Binding-site contacts:
Ligand atom C1 contacts residue ASN165 of chain 1.A at 1.4 Å.
Ligand atom O7 contacts residue THR167 of chain 1.A at 3.6 Å.
Ligand atom O7 contacts residue ASN165 of chain 1.A at 3.1 Å (h-bond).
Ligand atom C8 contacts residue THR167 of chain 1.A at 4.4 Å.
Ligand atom C8 contacts residue ASN165 of chain 1.A at 4.0 Å.
Ligand atom C3 contacts residue ASN165 of chain 1.A at 3.8 Å.
Ligand atom O7 contacts residue GLU132 of chain 1.A at 3.7 Å.
Ligand atom C1 contacts residue GLU132 of chain 1.A at 4.0 Å.
Ligand atom C7 contacts residue ASN165 of chain 1.A at 3.5 Å.
Ligand atom C7 contacts residue GLU132 of chain 1.A at 3.7 Å.
Ligand atom C3 contacts residue GLU132 of chain 1.A at 4.0 Å.
Ligand atom C5 contacts residue ASN165 of chain 1.A at 3.7 Å.
Ligand atom N2 contacts residue GLU132 of chain 1.A at 2.9 Å (salt-bridge).
Ligand atom C2 contacts residue ASN165 of chain 1.A at 2.5 Å.
Ligand atom C7 contacts residue THR167 of chain 1.A at 4.4 Å.
Ligand atom C2 contacts residue GLU132 of chain 1.A at 3.7 Å.
Ligand atom N2 contacts residue ASN165 of chain 1.A at 2.9 Å (h-bond).
Ligand atom C4 contacts residue ASN165 of chain 1.A at 4.2 Å.
Ligand atom O5 contacts residue ASN165 of chain 1.A at 2.4 Å (h-bond).

The small molecule below binds the protein below.
Small molecule (SMILES): CC(=O)N[C@@H]1[C@@H](O)[C@H](O)[C@@H](CO)O[C@H]1O

Sequence of chain 1.A:
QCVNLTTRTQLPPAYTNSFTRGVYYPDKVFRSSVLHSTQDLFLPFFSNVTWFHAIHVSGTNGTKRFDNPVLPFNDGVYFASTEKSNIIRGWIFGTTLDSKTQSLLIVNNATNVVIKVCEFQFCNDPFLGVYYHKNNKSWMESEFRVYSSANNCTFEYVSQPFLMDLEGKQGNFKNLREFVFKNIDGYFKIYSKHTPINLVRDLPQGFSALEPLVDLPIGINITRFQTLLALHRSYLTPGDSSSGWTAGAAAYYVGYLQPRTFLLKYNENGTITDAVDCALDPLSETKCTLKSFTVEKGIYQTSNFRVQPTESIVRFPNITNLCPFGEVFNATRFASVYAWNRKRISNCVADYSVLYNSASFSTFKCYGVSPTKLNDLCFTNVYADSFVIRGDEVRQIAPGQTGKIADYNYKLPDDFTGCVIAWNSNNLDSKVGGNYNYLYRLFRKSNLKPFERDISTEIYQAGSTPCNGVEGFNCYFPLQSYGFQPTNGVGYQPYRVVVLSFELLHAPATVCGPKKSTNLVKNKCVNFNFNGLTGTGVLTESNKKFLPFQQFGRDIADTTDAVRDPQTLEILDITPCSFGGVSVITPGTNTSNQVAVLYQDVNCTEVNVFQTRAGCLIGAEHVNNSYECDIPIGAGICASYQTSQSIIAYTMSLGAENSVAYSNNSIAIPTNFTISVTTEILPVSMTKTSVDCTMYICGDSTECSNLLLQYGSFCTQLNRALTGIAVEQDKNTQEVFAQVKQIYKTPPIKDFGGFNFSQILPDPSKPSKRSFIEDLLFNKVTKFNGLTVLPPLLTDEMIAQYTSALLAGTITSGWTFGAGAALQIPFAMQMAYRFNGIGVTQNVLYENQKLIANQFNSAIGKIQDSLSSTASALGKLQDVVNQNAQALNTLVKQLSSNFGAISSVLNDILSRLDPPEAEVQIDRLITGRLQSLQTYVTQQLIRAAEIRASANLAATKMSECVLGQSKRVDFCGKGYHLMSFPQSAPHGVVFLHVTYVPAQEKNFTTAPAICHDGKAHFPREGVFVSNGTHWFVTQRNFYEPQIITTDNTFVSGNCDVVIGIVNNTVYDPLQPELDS